A small-molecule ligand and the protein it binds are described below.
Small molecule (SMILES): Nc1ncnc2c1ncn2[C@@H]1O[C@H](COP(=O)(O)OP(=O)(O)OP(O)(O)=S)[C@@H](O)[C@H]1O

Sequence of chain 1.Q:
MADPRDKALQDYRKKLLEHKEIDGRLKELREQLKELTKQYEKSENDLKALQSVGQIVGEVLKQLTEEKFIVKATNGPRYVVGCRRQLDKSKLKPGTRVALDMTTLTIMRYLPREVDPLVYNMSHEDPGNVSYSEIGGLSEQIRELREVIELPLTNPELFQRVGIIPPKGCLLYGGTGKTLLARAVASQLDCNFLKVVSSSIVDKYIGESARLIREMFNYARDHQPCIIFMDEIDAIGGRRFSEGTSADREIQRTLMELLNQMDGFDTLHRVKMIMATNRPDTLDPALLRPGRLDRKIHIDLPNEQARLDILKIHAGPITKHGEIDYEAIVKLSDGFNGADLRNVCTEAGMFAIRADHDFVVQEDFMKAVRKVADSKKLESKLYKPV

Binding-site contacts:
Ligand atom O2G contacts residue MG1 of chain 1.EB at 2.3 Å.
Ligand atom C4 contacts residue GLY354 of chain 1.Q at 3.4 Å.
Ligand atom O3G contacts residue MG1 of chain 1.EB at 2.4 Å.
Ligand atom C8 contacts residue GLY354 of chain 1.Q at 3.4 Å.
Ligand atom N6 contacts residue THR192 of chain 1.Q at 3.6 Å.
Ligand atom N7 contacts residue GLY193 of chain 1.Q at 2.9 Å (h-bond).
Ligand atom N9 contacts residue GLY354 of chain 1.Q at 3.3 Å.
Ligand atom O1A contacts residue THR195 of chain 1.Q at 3.6 Å.
Ligand atom O2A contacts residue LYS194 of chain 1.Q at 2.8 Å (salt-bridge).
Ligand atom O2A contacts residue GLY193 of chain 1.Q at 2.9 Å.
Ligand atom C4' contacts residue ALA355 of chain 1.Q at 3.7 Å (hydrophobic).
Ligand atom O2B contacts residue GLY191 of chain 1.Q at 3.4 Å.
Ligand atom O3A contacts residue GLY193 of chain 1.Q at 3.5 Å (h-bond).
Ligand atom O3G contacts residue ASN294 of chain 1.Q at 3.0 Å (h-bond).
Ligand atom C8 contacts residue THR192 of chain 1.Q at 3.5 Å.
Ligand atom O1B contacts residue LYS194 of chain 1.Q at 3.2 Å.
Ligand atom O3G contacts residue LYS194 of chain 1.Q at 3.3 Å (salt-bridge).
Ligand atom O2A contacts residue THR195 of chain 1.Q at 2.5 Å (h-bond).
Ligand atom O1B contacts residue THR195 of chain 1.Q at 3.0 Å (h-bond).
Ligand atom PB contacts residue LYS194 of chain 1.Q at 3.4 Å.
Ligand atom C1' contacts residue ALA355 of chain 1.Q at 3.1 Å (hydrophobic).
Ligand atom O5' contacts residue GLY193 of chain 1.Q at 3.4 Å.
Ligand atom C8 contacts residue GLY193 of chain 1.Q at 3.1 Å.
Ligand atom N9 contacts residue ALA355 of chain 1.Q at 3.4 Å (h-bond).
Ligand atom C3' contacts residue LEU196 of chain 1.Q at 3.5 Å (hydrophobic).
Ligand atom O2B contacts residue THR192 of chain 1.Q at 2.6 Å (h-bond).
Ligand atom O4' contacts residue ALA355 of chain 1.Q at 2.8 Å.
Ligand atom O1B contacts residue MG1 of chain 1.EB at 2.3 Å.
Ligand atom O2B contacts residue GLY193 of chain 1.Q at 3.3 Å (h-bond).
Ligand atom O3B contacts residue GLY191 of chain 1.Q at 3.2 Å (h-bond).
Ligand atom O2A contacts residue LEU196 of chain 1.Q at 2.5 Å (h-bond).
Ligand atom PG contacts residue MG1 of chain 1.EB at 2.7 Å.
Ligand atom N7 contacts residue GLY354 of chain 1.Q at 3.6 Å.
Ligand atom N7 contacts residue THR192 of chain 1.Q at 2.9 Å.
Ligand atom PB contacts residue MG1 of chain 1.EB at 3.3 Å.
Ligand atom O3' contacts residue LEU196 of chain 1.Q at 3.5 Å.
Ligand atom O3B contacts residue MG1 of chain 1.EB at 3.2 Å.
Ligand atom C1' contacts residue GLY354 of chain 1.Q at 3.6 Å.
Ligand atom O2B contacts residue LYS194 of chain 1.Q at 3.0 Å (salt-bridge).
Ligand atom C5 contacts residue GLY354 of chain 1.Q at 3.6 Å.

Sequence of chain 1.R:
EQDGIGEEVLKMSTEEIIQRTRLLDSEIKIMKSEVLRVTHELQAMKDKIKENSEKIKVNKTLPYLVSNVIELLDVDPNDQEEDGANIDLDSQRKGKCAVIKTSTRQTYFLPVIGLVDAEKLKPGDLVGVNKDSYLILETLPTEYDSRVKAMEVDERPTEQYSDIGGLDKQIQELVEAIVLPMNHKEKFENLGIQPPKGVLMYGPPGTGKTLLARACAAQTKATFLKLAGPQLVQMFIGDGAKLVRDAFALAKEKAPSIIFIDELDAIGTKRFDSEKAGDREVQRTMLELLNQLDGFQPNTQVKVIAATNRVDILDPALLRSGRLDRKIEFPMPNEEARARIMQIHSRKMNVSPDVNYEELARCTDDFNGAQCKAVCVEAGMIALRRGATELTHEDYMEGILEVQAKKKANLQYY